Binding-site contacts:
Ligand atom C4 contacts residue ASN161 of chain 1.G at 4.1 Å.
Ligand atom C4 contacts residue GLU335 of chain 1.D at 3.7 Å.
Ligand atom O2 contacts residue ILE351 of chain 1.D at 2.8 Å (h-bond).
Ligand atom C5 contacts residue ASP291 of chain 1.D at 4.0 Å.
Ligand atom N2 contacts residue GLN352 of chain 1.D at 4.1 Å.
Ligand atom O2 contacts residue GLY353 of chain 1.D at 3.8 Å.
Ligand atom C1 contacts residue ILE351 of chain 1.D at 3.3 Å (hydrophobic).
Ligand atom O3 contacts residue PRO350 of chain 1.D at 3.1 Å.
Ligand atom O5 contacts residue LEU414 of chain 1.D at 4.1 Å.
Ligand atom C3 contacts residue GLU335 of chain 1.D at 3.5 Å.
Ligand atom O6 contacts residue GLN416 of chain 1.D at 3.8 Å.
Ligand atom O3 contacts residue GLN352 of chain 1.D at 3.5 Å.
Ligand atom C3 contacts residue ARG324 of chain 1.D at 3.5 Å.
Ligand atom O4 contacts residue GLU335 of chain 1.D at 2.9 Å (salt-bridge).
Ligand atom O5 contacts residue ASN161 of chain 1.G at 2.4 Å (h-bond).
Ligand atom C8 contacts residue PHE413 of chain 1.D at 3.9 Å (hydrophobic).
Ligand atom C6 contacts residue ASP291 of chain 1.D at 3.9 Å.
Ligand atom C1 contacts residue ASN161 of chain 1.G at 1.4 Å.
Ligand atom C8 contacts residue GLN352 of chain 1.D at 3.8 Å.
Ligand atom O6 contacts residue LYS349 of chain 1.D at 3.4 Å (salt-bridge).
Ligand atom C6 contacts residue LEU414 of chain 1.D at 3.6 Å (hydrophobic).
Ligand atom C3 contacts residue GLY353 of chain 1.D at 3.4 Å.
Ligand atom N2 contacts residue GLY353 of chain 1.D at 4.1 Å.
Ligand atom C2 contacts residue ILE351 of chain 1.D at 3.5 Å (hydrophobic).
Ligand atom O3 contacts residue ASP291 of chain 1.D at 3.2 Å (salt-bridge).
Ligand atom O5 contacts residue GLN416 of chain 1.D at 3.9 Å.
Ligand atom O3 contacts residue GLU335 of chain 1.D at 2.8 Å (salt-bridge).
Ligand atom O7 contacts residue ASN161 of chain 1.G at 3.3 Å (h-bond).
Ligand atom C5 contacts residue ASN161 of chain 1.G at 3.6 Å.
Ligand atom N2 contacts residue ASN161 of chain 1.G at 2.8 Å (h-bond).
Ligand atom C2 contacts residue ASN161 of chain 1.G at 2.3 Å.
Ligand atom O4 contacts residue ASP291 of chain 1.D at 4.0 Å.
Ligand atom O4 contacts residue LYS349 of chain 1.D at 4.0 Å.
Ligand atom O3 contacts residue GLY353 of chain 1.D at 3.1 Å (h-bond).
Ligand atom O4 contacts residue GLY353 of chain 1.D at 3.9 Å.
Ligand atom O3 contacts residue ARG324 of chain 1.D at 2.8 Å (salt-bridge).
Ligand atom O5 contacts residue ILE351 of chain 1.D at 3.7 Å.
Ligand atom C7 contacts residue ASN161 of chain 1.G at 3.2 Å.
Ligand atom C3 contacts residue ASN161 of chain 1.G at 3.6 Å.
Ligand atom O5 contacts residue GLY415 of chain 1.D at 3.5 Å.

Sequence of chain 1.G:
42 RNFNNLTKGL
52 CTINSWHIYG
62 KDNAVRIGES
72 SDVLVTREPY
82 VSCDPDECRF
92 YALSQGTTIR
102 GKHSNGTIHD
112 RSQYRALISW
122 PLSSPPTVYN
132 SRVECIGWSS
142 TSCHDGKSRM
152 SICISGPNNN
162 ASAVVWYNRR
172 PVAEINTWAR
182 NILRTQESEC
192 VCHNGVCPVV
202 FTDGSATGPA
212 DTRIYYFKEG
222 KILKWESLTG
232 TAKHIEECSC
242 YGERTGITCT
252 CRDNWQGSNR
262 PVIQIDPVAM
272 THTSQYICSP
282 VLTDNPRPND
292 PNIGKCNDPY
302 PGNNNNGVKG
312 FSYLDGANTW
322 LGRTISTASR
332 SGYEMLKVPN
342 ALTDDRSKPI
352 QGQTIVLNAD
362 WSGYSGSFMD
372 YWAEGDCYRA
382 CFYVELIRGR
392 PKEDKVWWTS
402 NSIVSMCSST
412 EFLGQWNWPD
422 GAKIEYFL

A protein and the small-molecule ligand that binds it are described below.
Small molecule (SMILES): CC(=O)N[C@H]1[C@H](O[C@H]2[C@H](O)[C@@H](NC(C)=O)CO[C@@H]2CO)O[C@H](CO)[C@@H](O[C@@H]2O[C@H](CO[C@H]3O[C@H](CO[C@H]4O[C@H](CO)[C@@H](O)[C@H](O)[C@@H]4O)[C@@H](O)[C@H](O[C@H]4O[C@H](CO)[C@@H](O)[C@H](O)[C@@H]4O)[C@@H]3O)[C@@H](O)[C@H](O[C@H]3O[C@H](CO)[C@@H](O)[C@H](O)[C@@H]3O[C@H]3O[C@H](CO)[C@@H](O)[C@H](O)[C@@H]3O[C@H]3O[C@H](CO)[C@@H](O)[C@H](O)[C@@H]3O)[C@@H]2O)[C@@H]1O

Sequence of chain 1.D:
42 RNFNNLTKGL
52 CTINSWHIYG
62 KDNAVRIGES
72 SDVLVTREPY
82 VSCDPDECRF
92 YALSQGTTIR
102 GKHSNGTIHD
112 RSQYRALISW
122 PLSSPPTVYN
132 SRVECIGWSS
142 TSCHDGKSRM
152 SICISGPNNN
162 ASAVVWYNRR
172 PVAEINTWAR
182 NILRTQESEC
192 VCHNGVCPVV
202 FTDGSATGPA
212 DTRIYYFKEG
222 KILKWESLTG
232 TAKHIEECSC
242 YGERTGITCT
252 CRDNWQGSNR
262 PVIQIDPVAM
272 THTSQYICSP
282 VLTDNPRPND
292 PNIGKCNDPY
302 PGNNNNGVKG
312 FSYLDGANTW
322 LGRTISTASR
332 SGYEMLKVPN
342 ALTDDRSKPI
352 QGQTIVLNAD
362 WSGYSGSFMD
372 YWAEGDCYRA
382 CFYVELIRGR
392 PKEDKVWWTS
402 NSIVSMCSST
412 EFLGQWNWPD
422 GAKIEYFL